Sequence of chain 57.A:
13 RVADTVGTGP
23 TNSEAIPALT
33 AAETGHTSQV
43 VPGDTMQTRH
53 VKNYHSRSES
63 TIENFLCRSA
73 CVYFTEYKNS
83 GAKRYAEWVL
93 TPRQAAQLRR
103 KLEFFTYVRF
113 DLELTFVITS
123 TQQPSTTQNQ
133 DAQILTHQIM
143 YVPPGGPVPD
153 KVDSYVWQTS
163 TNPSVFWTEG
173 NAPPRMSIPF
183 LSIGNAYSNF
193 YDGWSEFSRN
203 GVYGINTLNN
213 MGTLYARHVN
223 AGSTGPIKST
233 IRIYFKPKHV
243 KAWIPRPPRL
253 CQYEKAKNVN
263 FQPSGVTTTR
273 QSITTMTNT

A small-molecule ligand and the protein it binds are described below.
Small molecule (SMILES): O=C(O)c1ccc(NS(=O)(=O)c2ccc(N3C(=O)c4ccccc4C3=O)cc2)cc1

Binding-site contacts:
Ligand atom C3 contacts residue ASP155 of chain 10.A at 3.0 Å.
Ligand atom O5 contacts residue ARG234 of chain 57.A at 2.7 Å (salt-bridge).
Ligand atom C8 contacts residue GLN234 of chain 57.C at 2.9 Å.
Ligand atom O4 contacts residue PHE236 of chain 57.C at 2.6 Å.
Ligand atom O2 contacts residue TYR157 of chain 10.A at 3.4 Å.
Ligand atom C6 contacts residue TYR157 of chain 10.A at 2.6 Å (hydrophobic).
Ligand atom O6 contacts residue GLN160 of chain 10.A at 2.9 Å.
Ligand atom C6 contacts residue GLN160 of chain 10.A at 2.9 Å.
Ligand atom O2 contacts residue GLN233 of chain 57.C at 2.9 Å (h-bond).
Ligand atom C4 contacts residue SER156 of chain 10.A at 3.0 Å.
Ligand atom C1 contacts residue GLN160 of chain 10.A at 2.6 Å.
Ligand atom C5 contacts residue ASP155 of chain 10.A at 2.5 Å.
Ligand atom C5 contacts residue SER156 of chain 10.A at 2.9 Å.
Ligand atom C12 contacts residue GLN234 of chain 57.C at 2.8 Å.
Ligand atom N1 contacts residue ASP155 of chain 10.A at 2.5 Å (salt-bridge).
Ligand atom C4 contacts residue TYR157 of chain 10.A at 3.5 Å (hydrophobic).
Ligand atom C2 contacts residue SER156 of chain 10.A at 3.6 Å.
Ligand atom O1 contacts residue GLN233 of chain 57.C at 3.6 Å.
Ligand atom C21 contacts residue GLN160 of chain 10.A at 3.6 Å.
Ligand atom O4 contacts residue PHE76 of chain 57.A at 2.2 Å.
Ligand atom C14 contacts residue PHE76 of chain 57.A at 3.3 Å (hydrophobic).
Ligand atom C7 contacts residue GLN234 of chain 57.C at 2.2 Å.
Ligand atom C5 contacts residue TYR157 of chain 10.A at 2.8 Å (hydrophobic).
Ligand atom C8 contacts residue ASP155 of chain 10.A at 3.7 Å.
Ligand atom C21 contacts residue ARG234 of chain 57.A at 3.5 Å.
Ligand atom C6 contacts residue SER156 of chain 10.A at 3.4 Å.
Ligand atom C13 contacts residue PHE76 of chain 57.A at 2.9 Å (hydrophobic).
Ligand atom C1 contacts residue TYR157 of chain 10.A at 3.5 Å (hydrophobic).
Ligand atom C20 contacts residue PHE76 of chain 57.A at 3.2 Å (hydrophobic).
Ligand atom N1 contacts residue SER156 of chain 10.A at 2.9 Å.
Ligand atom O1 contacts residue GLN234 of chain 57.C at 2.6 Å (h-bond).
Ligand atom O5 contacts residue ARG219 of chain 10.A at 3.5 Å (salt-bridge).
Ligand atom C4 contacts residue ASP155 of chain 10.A at 1.9 Å.
Ligand atom S1 contacts residue GLN234 of chain 57.C at 2.2 Å (h-bond).
Ligand atom C13 contacts residue PHE236 of chain 57.C at 3.4 Å (hydrophobic).
Ligand atom C2 contacts residue GLN160 of chain 10.A at 3.5 Å.
Ligand atom N1 contacts residue TYR157 of chain 10.A at 2.5 Å (h-bond).
Ligand atom O2 contacts residue GLN234 of chain 57.C at 2.5 Å (h-bond).
Ligand atom C3 contacts residue SER156 of chain 10.A at 3.2 Å.
Ligand atom O6 contacts residue ARG234 of chain 57.A at 3.4 Å (salt-bridge).

Sequence of chain 57.C:
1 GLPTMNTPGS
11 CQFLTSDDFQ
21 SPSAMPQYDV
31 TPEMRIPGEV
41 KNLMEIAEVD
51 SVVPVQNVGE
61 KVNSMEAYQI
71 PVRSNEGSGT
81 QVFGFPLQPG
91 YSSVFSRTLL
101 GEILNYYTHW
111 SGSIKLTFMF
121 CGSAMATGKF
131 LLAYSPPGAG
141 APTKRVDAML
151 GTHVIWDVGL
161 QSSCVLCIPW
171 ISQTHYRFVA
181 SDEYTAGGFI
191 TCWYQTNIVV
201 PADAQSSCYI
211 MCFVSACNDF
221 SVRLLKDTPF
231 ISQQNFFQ

Sequence of chain 10.A:
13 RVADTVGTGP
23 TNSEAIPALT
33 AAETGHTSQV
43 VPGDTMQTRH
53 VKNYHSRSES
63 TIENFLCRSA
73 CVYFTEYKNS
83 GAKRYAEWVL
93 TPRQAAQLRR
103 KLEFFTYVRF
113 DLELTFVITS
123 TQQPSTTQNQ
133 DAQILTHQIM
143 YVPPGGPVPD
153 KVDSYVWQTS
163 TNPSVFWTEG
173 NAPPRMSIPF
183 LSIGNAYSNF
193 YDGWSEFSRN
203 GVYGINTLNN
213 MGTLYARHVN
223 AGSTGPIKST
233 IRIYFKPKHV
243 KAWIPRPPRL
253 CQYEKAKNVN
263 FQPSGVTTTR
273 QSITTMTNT